Binding-site contacts:
Ligand atom O2A contacts residue ARG236 of chain 1.E at 3.7 Å.
Ligand atom S1G contacts residue ASN200 of chain 1.E at 3.3 Å (h-bond).
Ligand atom S1G contacts residue ARG407 of chain 1.D at 2.8 Å (salt-bridge).
Ligand atom O1A contacts residue GLY202 of chain 1.E at 3.8 Å.
Ligand atom O2A contacts residue SER204 of chain 1.E at 3.5 Å.
Ligand atom N9 contacts residue GLN426 of chain 1.E at 3.6 Å (h-bond).
Ligand atom O2B contacts residue SER204 of chain 1.E at 3.4 Å (h-bond).
Ligand atom O2G contacts residue ASN200 of chain 1.E at 3.5 Å (h-bond).
Ligand atom C5' contacts residue ASN200 of chain 1.E at 3.4 Å.
Ligand atom O3G contacts residue MET228 of chain 1.E at 3.6 Å.
Ligand atom N3 contacts residue GLN426 of chain 1.E at 3.7 Å.
Ligand atom O3' contacts residue ASN200 of chain 1.E at 3.5 Å (h-bond).
Ligand atom O2A contacts residue MG1 of chain 1.O at 3.6 Å.
Ligand atom N7 contacts residue ARG407 of chain 1.D at 3.3 Å (salt-bridge).
Ligand atom O3' contacts residue LYS411 of chain 1.D at 3.1 Å (salt-bridge).
Ligand atom O1B contacts residue LYS203 of chain 1.E at 2.6 Å (salt-bridge).
Ligand atom O1B contacts residue VAL201 of chain 1.E at 3.6 Å (h-bond).
Ligand atom O2B contacts residue MG1 of chain 1.O at 2.6 Å.
Ligand atom O2G contacts residue VAL199 of chain 1.E at 3.3 Å.
Ligand atom O3G contacts residue GLU227 of chain 1.E at 3.6 Å.
Ligand atom O3A contacts residue GLY202 of chain 1.E at 3.2 Å (h-bond).
Ligand atom S1G contacts residue LYS405 of chain 1.D at 3.6 Å.
Ligand atom PB contacts residue LYS203 of chain 1.E at 3.6 Å.
Ligand atom O2A contacts residue MET228 of chain 1.E at 3.6 Å.
Ligand atom O2' contacts residue LYS423 of chain 1.E at 2.5 Å (salt-bridge).
Ligand atom C6 contacts residue GLY409 of chain 1.D at 3.5 Å.
Ligand atom O1A contacts residue LEU205 of chain 1.E at 3.4 Å (h-bond).
Ligand atom N1 contacts residue GLY409 of chain 1.D at 3.7 Å.
Ligand atom C1' contacts residue GLN426 of chain 1.E at 3.5 Å.
Ligand atom N1 contacts residue LEU246 of chain 1.E at 3.7 Å.
Ligand atom PG contacts residue MG1 of chain 1.O at 3.4 Å.
Ligand atom O3B contacts residue ASN200 of chain 1.E at 2.8 Å (h-bond).
Ligand atom N3 contacts residue LYS423 of chain 1.E at 3.6 Å.
Ligand atom N6 contacts residue TYR408 of chain 1.D at 3.2 Å (h-bond).
Ligand atom O1B contacts residue GLY202 of chain 1.E at 3.0 Å (h-bond).
Ligand atom PG contacts residue ASN200 of chain 1.E at 3.7 Å.
Ligand atom O3G contacts residue MG1 of chain 1.O at 2.0 Å.
Ligand atom PB contacts residue GLY202 of chain 1.E at 3.7 Å.
Ligand atom C4 contacts residue GLN426 of chain 1.E at 3.7 Å.
Ligand atom N6 contacts residue GLY409 of chain 1.D at 3.6 Å.

Sequence of chain 1.D:
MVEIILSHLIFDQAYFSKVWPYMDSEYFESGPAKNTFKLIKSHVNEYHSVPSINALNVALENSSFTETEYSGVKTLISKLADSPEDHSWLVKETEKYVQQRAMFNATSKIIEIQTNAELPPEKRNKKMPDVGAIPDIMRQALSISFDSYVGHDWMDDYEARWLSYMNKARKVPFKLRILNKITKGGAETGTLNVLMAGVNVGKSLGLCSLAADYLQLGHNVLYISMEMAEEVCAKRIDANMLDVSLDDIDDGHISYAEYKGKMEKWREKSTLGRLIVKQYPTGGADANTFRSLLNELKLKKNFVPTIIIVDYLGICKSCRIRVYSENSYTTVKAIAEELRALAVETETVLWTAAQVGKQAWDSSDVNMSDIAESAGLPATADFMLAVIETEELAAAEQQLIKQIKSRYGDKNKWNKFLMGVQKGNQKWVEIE

Sequence of chain 1.E:
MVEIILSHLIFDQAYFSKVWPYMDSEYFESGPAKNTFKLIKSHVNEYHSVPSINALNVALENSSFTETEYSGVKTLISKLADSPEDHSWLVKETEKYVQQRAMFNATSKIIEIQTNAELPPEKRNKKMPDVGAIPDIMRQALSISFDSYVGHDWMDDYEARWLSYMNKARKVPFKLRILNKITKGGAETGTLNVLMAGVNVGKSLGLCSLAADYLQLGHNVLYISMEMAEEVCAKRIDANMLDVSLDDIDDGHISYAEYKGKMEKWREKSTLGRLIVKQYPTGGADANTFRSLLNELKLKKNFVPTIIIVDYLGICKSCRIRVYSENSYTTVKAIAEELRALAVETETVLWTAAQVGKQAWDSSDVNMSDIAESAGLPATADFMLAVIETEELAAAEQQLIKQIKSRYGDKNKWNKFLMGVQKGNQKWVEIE

A small-molecule ligand and the protein it binds are described below.
Small molecule (SMILES): Nc1ncnc2c1ncn2[C@@H]1O[C@H](COP(=O)(O)OP(=O)(O)OP(O)(O)=S)[C@@H](O)[C@H]1O